A small-molecule ligand and the protein it binds are described below.
Small molecule (SMILES): CC(=O)N[C@@H]1[C@@H](O)[C@H](O)[C@@H](CO)O[C@H]1O

Binding-site contacts:
Ligand atom C6 contacts residue TRP396 of chain 1.E at 4.4 Å (hydrophobic).
Ligand atom N2 contacts residue ASN340 of chain 1.E at 2.9 Å (h-bond).
Ligand atom O7 contacts residue ASN340 of chain 1.E at 3.2 Å (h-bond).
Ligand atom C8 contacts residue ASN340 of chain 1.E at 4.1 Å.
Ligand atom O5 contacts residue ASN340 of chain 1.E at 2.5 Å (h-bond).
Ligand atom C1 contacts residue ASN340 of chain 1.E at 1.5 Å.
Ligand atom C5 contacts residue ASN340 of chain 1.E at 3.8 Å.
Ligand atom C8 contacts residue LYS336 of chain 1.E at 4.2 Å.
Ligand atom C3 contacts residue ASN340 of chain 1.E at 3.9 Å.
Ligand atom C4 contacts residue ASN340 of chain 1.E at 4.3 Å.
Ligand atom C8 contacts residue ALA337 of chain 1.E at 4.4 Å (hydrophobic).
Ligand atom C7 contacts residue ASN340 of chain 1.E at 3.2 Å.
Ligand atom O6 contacts residue SER394 of chain 1.E at 4.5 Å.
Ligand atom O5 contacts residue TRP396 of chain 1.E at 3.9 Å.
Ligand atom C2 contacts residue ASN340 of chain 1.E at 2.5 Å.

Sequence of chain 1.E:
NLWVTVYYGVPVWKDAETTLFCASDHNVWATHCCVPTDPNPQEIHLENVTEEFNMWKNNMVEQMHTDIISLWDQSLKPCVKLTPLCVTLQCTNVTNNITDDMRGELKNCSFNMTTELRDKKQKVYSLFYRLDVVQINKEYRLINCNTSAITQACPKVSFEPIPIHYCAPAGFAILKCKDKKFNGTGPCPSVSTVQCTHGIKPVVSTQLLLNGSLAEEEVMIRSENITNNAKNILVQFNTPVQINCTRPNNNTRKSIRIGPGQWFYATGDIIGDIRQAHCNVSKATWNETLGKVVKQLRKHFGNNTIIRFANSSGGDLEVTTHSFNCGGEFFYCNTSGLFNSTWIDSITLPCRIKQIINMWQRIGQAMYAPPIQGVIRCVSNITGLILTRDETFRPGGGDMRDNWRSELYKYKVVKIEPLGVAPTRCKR